Binding-site contacts:
Ligand atom C1 contacts residue UDP1 of chain 1.F at 3.6 Å.
Ligand atom O7 contacts residue HIS239 of chain 1.A at 3.5 Å.
Ligand atom C1 contacts residue GLU250 of chain 1.A at 3.3 Å.
Ligand atom C3 contacts residue ASP218 of chain 1.A at 3.5 Å.
Ligand atom C5 contacts residue UDP1 of chain 1.F at 3.8 Å.
Ligand atom C5 contacts residue ARG327 of chain 1.A at 3.7 Å.
Ligand atom C3 contacts residue ASN251 of chain 1.A at 3.8 Å.
Ligand atom C8 contacts residue ASP317 of chain 1.A at 3.6 Å.
Ligand atom C6 contacts residue HIS179 of chain 1.A at 3.8 Å.
Ligand atom O3 contacts residue ASP218 of chain 1.A at 2.7 Å (salt-bridge).
Ligand atom C3 contacts residue UDP1 of chain 1.F at 3.6 Å.
Ligand atom O5 contacts residue GLU250 of chain 1.A at 3.6 Å.
Ligand atom O3 contacts residue ARG186 of chain 1.A at 3.0 Å (salt-bridge).
Ligand atom N2 contacts residue ASP218 of chain 1.A at 3.0 Å (salt-bridge).
Ligand atom O5 contacts residue ARG327 of chain 1.A at 3.5 Å (salt-bridge).
Ligand atom O6 contacts residue ASN251 of chain 1.A at 3.8 Å.
Ligand atom O3 contacts residue GLY252 of chain 1.A at 3.8 Å.
Ligand atom O4 contacts residue ARG186 of chain 1.A at 3.5 Å (salt-bridge).
Ligand atom N2 contacts residue UDP1 of chain 1.F at 3.8 Å.
Ligand atom O4 contacts residue PHE182 of chain 1.A at 3.4 Å.
Ligand atom C8 contacts residue MET221 of chain 1.A at 3.5 Å (hydrophobic).
Ligand atom O6 contacts residue ASP183 of chain 1.A at 2.4 Å (salt-bridge).
Ligand atom C7 contacts residue ASP218 of chain 1.A at 3.6 Å.
Ligand atom O1 contacts residue UDP1 of chain 1.F at 2.5 Å (h-bond).
Ligand atom O4 contacts residue ASP183 of chain 1.A at 2.8 Å (salt-bridge).
Ligand atom O7 contacts residue GLY252 of chain 1.A at 3.1 Å (h-bond).
Ligand atom C7 contacts residue GLY252 of chain 1.A at 3.5 Å.
Ligand atom C2 contacts residue ASN251 of chain 1.A at 3.4 Å.
Ligand atom O3 contacts residue UDP1 of chain 1.F at 3.7 Å.
Ligand atom C2 contacts residue GLU250 of chain 1.A at 3.8 Å.
Ligand atom O7 contacts residue GLU250 of chain 1.A at 3.0 Å.
Ligand atom C8 contacts residue ASP218 of chain 1.A at 3.8 Å.
Ligand atom C6 contacts residue ASP183 of chain 1.A at 3.0 Å.
Ligand atom C2 contacts residue ASP218 of chain 1.A at 3.7 Å.
Ligand atom C4 contacts residue ASP183 of chain 1.A at 3.5 Å.
Ligand atom C8 contacts residue HIS239 of chain 1.A at 3.6 Å.
Ligand atom C4 contacts residue ASN251 of chain 1.A at 3.3 Å.
Ligand atom O1 contacts residue ARG327 of chain 1.A at 2.6 Å (salt-bridge).
Ligand atom O5 contacts residue ASN251 of chain 1.A at 3.5 Å (h-bond).
Ligand atom C1 contacts residue ARG327 of chain 1.A at 3.5 Å.

This protein binds this small molecule.
Small molecule (SMILES): CC(=O)N[C@@H]1[C@@H](O)[C@H](O)[C@@H](CO)O[C@@H]1O

Sequence of chain 1.A:
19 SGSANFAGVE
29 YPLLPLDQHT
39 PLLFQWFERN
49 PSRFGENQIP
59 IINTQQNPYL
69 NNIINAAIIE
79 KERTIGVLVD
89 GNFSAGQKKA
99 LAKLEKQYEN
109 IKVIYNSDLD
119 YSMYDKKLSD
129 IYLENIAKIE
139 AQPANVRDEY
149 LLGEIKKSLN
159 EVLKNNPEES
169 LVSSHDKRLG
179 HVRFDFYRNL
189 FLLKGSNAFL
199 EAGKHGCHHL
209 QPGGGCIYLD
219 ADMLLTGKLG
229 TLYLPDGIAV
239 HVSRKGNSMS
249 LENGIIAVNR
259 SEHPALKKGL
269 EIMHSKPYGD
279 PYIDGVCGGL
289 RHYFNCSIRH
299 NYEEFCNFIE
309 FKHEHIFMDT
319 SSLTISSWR